Binding-site contacts:
Ligand atom C2 contacts residue TYR31 of chain 1.A at 3.9 Å (hydrophobic).
Ligand atom C3A contacts residue TRP113 of chain 1.A at 4.2 Å (hydrophobic).
Ligand atom C3A contacts residue TYR31 of chain 1.A at 3.3 Å (hydrophobic).
Ligand atom N3 contacts residue TYR31 of chain 1.A at 3.7 Å.

This small molecule binds to this protein.
Small molecule (SMILES): Cn1cnc(N)c2ncnc1-2

Sequence of chain 1.A:
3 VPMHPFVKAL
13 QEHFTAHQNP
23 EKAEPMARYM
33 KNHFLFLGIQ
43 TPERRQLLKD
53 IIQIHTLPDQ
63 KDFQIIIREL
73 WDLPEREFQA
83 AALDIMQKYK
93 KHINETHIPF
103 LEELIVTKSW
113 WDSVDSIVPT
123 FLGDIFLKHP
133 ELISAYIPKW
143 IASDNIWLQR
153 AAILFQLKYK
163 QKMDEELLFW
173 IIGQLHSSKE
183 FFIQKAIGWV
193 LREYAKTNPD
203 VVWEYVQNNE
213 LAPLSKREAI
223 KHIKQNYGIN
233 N